Binding-site contacts:
Ligand atom N4 contacts residue THR88 of chain 1.A at 3.4 Å.
Ligand atom C6 contacts residue HIS60 of chain 1.A at 3.7 Å.
Ligand atom F13 contacts residue LEU63 of chain 1.A at 3.7 Å.
Ligand atom C3 contacts residue THR88 of chain 1.A at 3.8 Å.
Ligand atom C3 contacts residue TYR74 of chain 1.A at 3.5 Å (hydrophobic).
Ligand atom F1 contacts residue HIS15 of chain 1.A at 3.8 Å.
Ligand atom F16 contacts residue PHE11 of chain 1.A at 3.5 Å.
Ligand atom F15 contacts residue PHE11 of chain 1.A at 3.4 Å.
Ligand atom F15 contacts residue MET76 of chain 1.A at 3.5 Å.
Ligand atom C7 contacts residue TYR48 of chain 1.A at 3.8 Å (hydrophobic).
Ligand atom C8 contacts residue CYS106 of chain 1.A at 3.8 Å (hydrophobic).
Ligand atom F14 contacts residue LEU63 of chain 1.A at 3.4 Å.
Ligand atom F1 contacts residue ILE104 of chain 1.A at 3.5 Å.
Ligand atom N4 contacts residue MET56 of chain 1.A at 3.4 Å.
Ligand atom O1 contacts residue TYR48 of chain 1.A at 3.4 Å (h-bond).
Ligand atom F12 contacts residue VAL69 of chain 1.A at 3.6 Å.
Ligand atom F15 contacts residue LEU86 of chain 1.A at 3.5 Å.
Ligand atom F13 contacts residue HIS60 of chain 1.A at 3.7 Å.
Ligand atom C12 contacts residue TYR74 of chain 1.A at 3.5 Å (hydrophobic).
Ligand atom C8 contacts residue TYR48 of chain 1.A at 3.3 Å (hydrophobic).
Ligand atom C10 contacts residue TYR74 of chain 1.A at 3.4 Å (hydrophobic).
Ligand atom C3 contacts residue TYR48 of chain 1.A at 3.3 Å (hydrophobic).
Ligand atom F12 contacts residue SER71 of chain 1.A at 3.5 Å.
Ligand atom F15 contacts residue TYR74 of chain 1.A at 3.8 Å.
Ligand atom F1 contacts residue HIS60 of chain 1.A at 3.7 Å.
Ligand atom C12 contacts residue ASN108 of chain 1.A at 3.1 Å.
Ligand atom C2 contacts residue TYR48 of chain 1.A at 3.0 Å (hydrophobic).
Ligand atom O2 contacts residue HIS60 of chain 1.A at 2.6 Å (h-bond).
Ligand atom C13 contacts residue PHE21 of chain 1.A at 3.6 Å (hydrophobic).
Ligand atom C9 contacts residue ALA44 of chain 1.A at 3.7 Å (hydrophobic).
Ligand atom C9 contacts residue HIS15 of chain 1.A at 3.6 Å.
Ligand atom F14 contacts residue VAL69 of chain 1.A at 3.4 Å.
Ligand atom F14 contacts residue GLY90 of chain 1.A at 3.7 Å.
Ligand atom C12 contacts residue SER13 of chain 1.A at 3.8 Å.
Ligand atom F16 contacts residue SER13 of chain 1.A at 3.3 Å.
Ligand atom F16 contacts residue ASN108 of chain 1.A at 3.6 Å.
Ligand atom O1 contacts residue ALA44 of chain 1.A at 3.4 Å.
Ligand atom F1 contacts residue MET19 of chain 1.A at 3.4 Å.
Ligand atom C13 contacts residue ALA44 of chain 1.A at 3.8 Å (hydrophobic).
Ligand atom F16 contacts residue PHE21 of chain 1.A at 3.3 Å.

A protein and the small-molecule ligand that binds it are described below.
Small molecule (SMILES): O[C@H]1c2c(C(F)(F)F)ncc(OC3CC(F)(F)C3)c2C[C@H]1F

Sequence of chain 1.A:
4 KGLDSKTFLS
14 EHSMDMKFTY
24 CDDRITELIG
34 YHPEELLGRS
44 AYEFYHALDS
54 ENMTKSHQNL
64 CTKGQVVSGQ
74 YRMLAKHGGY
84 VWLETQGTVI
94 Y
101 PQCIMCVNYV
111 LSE